Binding-site contacts:
Ligand atom O2A contacts residue DA9 of chain 1.C at 3.2 Å.
Ligand atom O2G contacts residue SER43 of chain 1.A at 2.6 Å (h-bond).
Ligand atom O3G contacts residue ASP53 of chain 1.A at 2.6 Å (salt-bridge).
Ligand atom C8 contacts residue PHE119 of chain 1.A at 3.3 Å (hydrophobic).
Ligand atom N1 contacts residue VAL124 of chain 1.A at 3.4 Å.
Ligand atom PG contacts residue SER43 of chain 1.A at 3.3 Å.
Ligand atom O3' contacts residue PHE120 of chain 1.A at 3.3 Å (h-bond).
Ligand atom O2B contacts residue ARG46 of chain 1.A at 3.0 Å (salt-bridge).
Ligand atom PA contacts residue MN1 of chain 1.K at 3.4 Å.
Ligand atom O1A contacts residue ASP53 of chain 1.A at 2.9 Å (salt-bridge).
Ligand atom O1B contacts residue SER43 of chain 1.A at 2.9 Å (h-bond).
Ligand atom O3' contacts residue THR121 of chain 1.A at 3.0 Å (h-bond).
Ligand atom PB contacts residue SER43 of chain 1.A at 3.6 Å.
Ligand atom O6 contacts residue DA9 of chain 1.C at 3.0 Å.
Ligand atom O1A contacts residue MN1 of chain 1.J at 2.5 Å.
Ligand atom O1B contacts residue ASP55 of chain 1.A at 2.9 Å (salt-bridge).
Ligand atom PB contacts residue MN1 of chain 1.J at 3.3 Å.
Ligand atom O3G contacts residue SER43 of chain 1.A at 3.6 Å (h-bond).
Ligand atom O2G contacts residue ASN52 of chain 1.A at 3.0 Å (h-bond).
Ligand atom O1G contacts residue ASN52 of chain 1.A at 3.0 Å (h-bond).
Ligand atom C2' contacts residue PHE119 of chain 1.A at 3.4 Å (hydrophobic).
Ligand atom PA contacts residue ASP55 of chain 1.A at 3.5 Å.
Ligand atom O3G contacts residue MN1 of chain 1.J at 1.9 Å.
Ligand atom N3 contacts residue VAL124 of chain 1.A at 3.4 Å.
Ligand atom C5' contacts residue ASP55 of chain 1.A at 3.6 Å.
Ligand atom PA contacts residue MN1 of chain 1.J at 3.4 Å.
Ligand atom C6 contacts residue VAL124 of chain 1.A at 3.4 Å (hydrophobic).
Ligand atom PG contacts residue ASN52 of chain 1.A at 3.5 Å.
Ligand atom O3A contacts residue MN1 of chain 1.J at 3.5 Å.
Ligand atom O1A contacts residue ASP55 of chain 1.A at 2.9 Å (salt-bridge).
Ligand atom PG contacts residue MN1 of chain 1.J at 3.2 Å.
Ligand atom N2 contacts residue VAL124 of chain 1.A at 3.2 Å.
Ligand atom O1B contacts residue MN1 of chain 1.J at 2.2 Å.
Ligand atom C6 contacts residue DA9 of chain 1.C at 3.6 Å.
Ligand atom O3B contacts residue SER43 of chain 1.A at 3.1 Å.
Ligand atom O1B contacts residue GLY42 of chain 1.A at 3.3 Å.
Ligand atom C2 contacts residue VAL124 of chain 1.A at 3.2 Å (hydrophobic).
Ligand atom O5' contacts residue ASP55 of chain 1.A at 3.0 Å (salt-bridge).
Ligand atom O1A contacts residue MN1 of chain 1.K at 2.4 Å.
Ligand atom N3 contacts residue DA9 of chain 1.C at 3.5 Å.

This protein binds this small molecule.
Small molecule (SMILES): Nc1nc2c(ncn2[C@H]2C[C@H](O)[C@@H](CO[P](=O)(O)O[P](=O)(O)OP(=O)(O)O)O2)c(=O)[nH]1

Sequence of chain 1.A:
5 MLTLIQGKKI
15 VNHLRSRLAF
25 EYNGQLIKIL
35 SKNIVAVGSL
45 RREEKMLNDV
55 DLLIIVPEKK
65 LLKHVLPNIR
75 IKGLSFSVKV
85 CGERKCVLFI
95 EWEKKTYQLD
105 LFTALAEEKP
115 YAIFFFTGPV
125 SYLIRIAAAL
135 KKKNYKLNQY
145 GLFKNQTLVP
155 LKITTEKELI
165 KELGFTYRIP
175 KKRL